A small-molecule ligand and the protein it binds are described below.
Small molecule (SMILES): CCc1nc(N)nc(N)c1Cc1cc(/C=C/C(=O)N2N=Cc3ccccc3[C@@H]2C=C(C)C)c(OC)c(OC)c1

Sequence of chain 1.A:
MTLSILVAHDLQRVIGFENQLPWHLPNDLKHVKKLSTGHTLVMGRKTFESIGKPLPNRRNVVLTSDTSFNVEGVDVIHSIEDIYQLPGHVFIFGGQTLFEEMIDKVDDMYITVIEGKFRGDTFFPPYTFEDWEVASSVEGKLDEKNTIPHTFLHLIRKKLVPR

Binding-site contacts:
Ligand atom C02 contacts residue NAP1 of chain 1.B at 3.1 Å.
Ligand atom C25 contacts residue ARG58 of chain 1.A at 3.2 Å.
Ligand atom N33 contacts residue ASP28 of chain 1.A at 2.8 Å (salt-bridge).
Ligand atom N01 contacts residue NAP1 of chain 1.B at 3.6 Å.
Ligand atom N01 contacts residue LEU6 of chain 1.A at 2.5 Å (h-bond).
Ligand atom N33 contacts residue VAL32 of chain 1.A at 3.5 Å.
Ligand atom C32 contacts residue NAP1 of chain 1.B at 3.6 Å.
Ligand atom C09 contacts residue SER50 of chain 1.A at 3.3 Å.
Ligand atom C09 contacts residue NAP1 of chain 1.B at 2.8 Å.
Ligand atom C04 contacts residue PHE93 of chain 1.A at 3.4 Å (hydrophobic).
Ligand atom C02 contacts residue LEU6 of chain 1.A at 3.5 Å (hydrophobic).
Ligand atom C26 contacts residue ARG58 of chain 1.A at 2.5 Å.
Ligand atom C38 contacts residue LEU21 of chain 1.A at 3.5 Å (hydrophobic).
Ligand atom C19 contacts residue LEU55 of chain 1.A at 3.5 Å (hydrophobic).
Ligand atom O30 contacts residue LEU29 of chain 1.A at 3.5 Å.
Ligand atom C03 contacts residue NAP1 of chain 1.B at 3.3 Å.
Ligand atom O08 contacts residue SER50 of chain 1.A at 3.6 Å (h-bond).
Ligand atom C31 contacts residue PHE93 of chain 1.A at 3.3 Å (hydrophobic).
Ligand atom C23 contacts residue LEU29 of chain 1.A at 3.2 Å (hydrophobic).
Ligand atom N35 contacts residue THR112 of chain 1.A at 3.4 Å (h-bond).
Ligand atom N36 contacts residue LEU6 of chain 1.A at 3.5 Å (h-bond).
Ligand atom N35 contacts residue VAL7 of chain 1.A at 3.3 Å (h-bond).
Ligand atom C34 contacts residue NAP1 of chain 1.B at 3.6 Å.
Ligand atom C34 contacts residue ASP28 of chain 1.A at 3.2 Å.
Ligand atom C34 contacts residue VAL7 of chain 1.A at 3.6 Å (hydrophobic).
Ligand atom N36 contacts residue ALA8 of chain 1.A at 3.6 Å.
Ligand atom C19 contacts residue ARG58 of chain 1.A at 3.0 Å.
Ligand atom C34 contacts residue ALA8 of chain 1.A at 3.5 Å (hydrophobic).
Ligand atom C27 contacts residue PRO56 of chain 1.A at 3.4 Å (hydrophobic).
Ligand atom C04 contacts residue NAP1 of chain 1.B at 3.4 Å.
Ligand atom C27 contacts residue ARG58 of chain 1.A at 3.6 Å.
Ligand atom C21 contacts residue LEU29 of chain 1.A at 3.5 Å (hydrophobic).
Ligand atom N36 contacts residue VAL7 of chain 1.A at 3.2 Å.
Ligand atom N35 contacts residue ALA8 of chain 1.A at 3.4 Å.
Ligand atom N36 contacts residue NAP1 of chain 1.B at 3.3 Å (h-bond).
Ligand atom N01 contacts residue PHE93 of chain 1.A at 2.9 Å (h-bond).
Ligand atom C39 contacts residue LEU29 of chain 1.A at 3.0 Å (hydrophobic).
Ligand atom C28 contacts residue LYS33 of chain 1.A at 3.5 Å.
Ligand atom C34 contacts residue VAL32 of chain 1.A at 3.4 Å (hydrophobic).
Ligand atom N35 contacts residue ASP28 of chain 1.A at 2.8 Å (salt-bridge).